Binding-site contacts:
Ligand atom CD contacts residue ALA278 of chain 4.A at 3.8 Å (hydrophobic).
Ligand atom CB contacts residue ALA278 of chain 4.A at 3.8 Å (hydrophobic).
Ligand atom CB contacts residue GLY279 of chain 4.A at 3.8 Å.
Ligand atom OXT contacts residue TYR280 of chain 4.A at 3.5 Å.
Ligand atom C contacts residue SER281 of chain 4.A at 3.4 Å.
Ligand atom OXT contacts residue GLY279 of chain 4.A at 3.8 Å.
Ligand atom C contacts residue TYR280 of chain 4.A at 4.1 Å (hydrophobic).
Ligand atom CA contacts residue GLY279 of chain 4.A at 4.2 Å.
Ligand atom OXT contacts residue GLY282 of chain 4.A at 4.3 Å.
Ligand atom O contacts residue GLY279 of chain 4.A at 3.6 Å (h-bond).
Ligand atom CD contacts residue GLY279 of chain 4.A at 4.5 Å.
Ligand atom N contacts residue GLY279 of chain 4.A at 4.4 Å.
Ligand atom CB contacts residue LEU236 of chain 4.A at 3.9 Å (hydrophobic).
Ligand atom CG contacts residue ALA278 of chain 4.A at 3.4 Å (hydrophobic).
Ligand atom CG contacts residue LEU236 of chain 4.A at 4.3 Å (hydrophobic).
Ligand atom C contacts residue GLY279 of chain 4.A at 3.6 Å.
Ligand atom CB contacts residue TYR280 of chain 4.A at 4.0 Å (hydrophobic).
Ligand atom OXT contacts residue SER281 of chain 4.A at 2.9 Å (h-bond).
Ligand atom O contacts residue SER281 of chain 4.A at 2.6 Å (h-bond).

The protein below binds the small molecule below.
Small molecule (SMILES): O=C(O)[C@@H]1CCCN1

Sequence of chain 4.A:
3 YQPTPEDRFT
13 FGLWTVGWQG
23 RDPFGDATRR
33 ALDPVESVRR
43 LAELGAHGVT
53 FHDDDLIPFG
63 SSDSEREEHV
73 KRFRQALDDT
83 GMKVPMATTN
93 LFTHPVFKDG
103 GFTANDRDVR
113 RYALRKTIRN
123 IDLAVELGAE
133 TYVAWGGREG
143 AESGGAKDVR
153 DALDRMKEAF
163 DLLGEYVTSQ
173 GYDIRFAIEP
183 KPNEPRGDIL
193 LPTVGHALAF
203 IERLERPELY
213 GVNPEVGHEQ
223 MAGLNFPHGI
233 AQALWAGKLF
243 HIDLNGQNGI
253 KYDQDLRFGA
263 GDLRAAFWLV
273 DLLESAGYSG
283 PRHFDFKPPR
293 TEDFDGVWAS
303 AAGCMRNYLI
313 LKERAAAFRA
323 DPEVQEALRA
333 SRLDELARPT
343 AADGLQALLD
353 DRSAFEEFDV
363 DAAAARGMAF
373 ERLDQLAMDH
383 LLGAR